Binding-site contacts:
Ligand atom C2' contacts residue VAL11 of chain 1.E at 3.3 Å (hydrophobic).
Ligand atom O3G contacts residue T8T1 of chain 1.TA at 2.9 Å (h-bond).
Ligand atom S1A contacts residue LYS10 of chain 1.E at 3.5 Å (salt-bridge).
Ligand atom O4' contacts residue ARG345 of chain 1.F at 3.0 Å (salt-bridge).
Ligand atom N3 contacts residue ARG345 of chain 1.F at 3.4 Å (salt-bridge).
Ligand atom O2A contacts residue T8T1 of chain 1.TA at 3.0 Å (h-bond).
Ligand atom C1' contacts residue VAL50 of chain 1.F at 3.5 Å (hydrophobic).
Ligand atom O2B contacts residue T8T1 of chain 1.TA at 2.9 Å (h-bond).
Ligand atom C8 contacts residue TYR49 of chain 1.F at 3.4 Å (hydrophobic).
Ligand atom C5' contacts residue T8T1 of chain 1.TA at 3.5 Å.
Ligand atom N7 contacts residue ARG39 of chain 1.E at 3.3 Å (salt-bridge).
Ligand atom O3G contacts residue MG1 of chain 1.NA at 2.1 Å.
Ligand atom C2 contacts residue ASP31 of chain 1.E at 3.5 Å.
Ligand atom PB contacts residue MG1 of chain 1.NA at 3.2 Å.
Ligand atom C3' contacts residue T8T1 of chain 1.TA at 3.4 Å.
Ligand atom PA contacts residue MG1 of chain 1.NA at 3.3 Å.
Ligand atom C6 contacts residue ARG345 of chain 1.F at 3.5 Å.
Ligand atom O1G contacts residue LYS10 of chain 1.E at 2.9 Å (salt-bridge).
Ligand atom O3' contacts residue T8T1 of chain 1.TA at 2.5 Å (h-bond).
Ligand atom C8 contacts residue VAL50 of chain 1.F at 3.4 Å (hydrophobic).
Ligand atom PG contacts residue LYS10 of chain 1.E at 3.5 Å.
Ligand atom N2 contacts residue LYS10 of chain 1.E at 3.5 Å.
Ligand atom O3A contacts residue VAL272 of chain 1.F at 3.4 Å.
Ligand atom S1A contacts residue ARG345 of chain 1.F at 3.4 Å (salt-bridge).
Ligand atom N2 contacts residue ASP31 of chain 1.E at 3.0 Å (salt-bridge).
Ligand atom PG contacts residue MG1 of chain 1.NA at 3.3 Å.
Ligand atom O3G contacts residue LYS10 of chain 1.E at 3.2 Å (salt-bridge).
Ligand atom O5' contacts residue ARG345 of chain 1.F at 3.0 Å (salt-bridge).
Ligand atom O3' contacts residue VAL11 of chain 1.E at 3.5 Å (h-bond).
Ligand atom O1B contacts residue LYS271 of chain 1.F at 3.5 Å.
Ligand atom C2 contacts residue ARG345 of chain 1.F at 3.4 Å.
Ligand atom O6 contacts residue ARG39 of chain 1.E at 3.2 Å (salt-bridge).
Ligand atom O2A contacts residue MG1 of chain 1.NA at 2.3 Å.
Ligand atom O3B contacts residue MG1 of chain 1.NA at 3.3 Å.
Ligand atom O2B contacts residue MG1 of chain 1.NA at 1.9 Å.
Ligand atom O2A contacts residue LYS10 of chain 1.E at 3.0 Å (salt-bridge).
Ligand atom C4 contacts residue ARG345 of chain 1.F at 3.4 Å.
Ligand atom N1 contacts residue ASP31 of chain 1.E at 2.7 Å (salt-bridge).
Ligand atom N7 contacts residue TYR49 of chain 1.F at 3.3 Å (h-bond).
Ligand atom O6 contacts residue GLN36 of chain 1.E at 3.0 Å (h-bond).

Sequence of chain 1.F:
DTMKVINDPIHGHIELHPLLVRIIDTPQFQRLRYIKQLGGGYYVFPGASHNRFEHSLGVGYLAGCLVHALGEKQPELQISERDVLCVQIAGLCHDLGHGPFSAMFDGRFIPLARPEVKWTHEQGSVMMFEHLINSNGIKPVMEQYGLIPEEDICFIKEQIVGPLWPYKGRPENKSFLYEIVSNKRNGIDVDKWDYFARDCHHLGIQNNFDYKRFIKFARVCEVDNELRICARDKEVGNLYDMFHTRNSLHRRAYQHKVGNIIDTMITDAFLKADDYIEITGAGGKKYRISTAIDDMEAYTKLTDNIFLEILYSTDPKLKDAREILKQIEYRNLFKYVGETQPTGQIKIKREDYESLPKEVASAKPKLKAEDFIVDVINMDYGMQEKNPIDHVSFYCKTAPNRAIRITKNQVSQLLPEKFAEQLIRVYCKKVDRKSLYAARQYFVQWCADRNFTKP

This small molecule binds to this protein.
Small molecule (SMILES): Nc1nc(=O)c2ncn([C@H]3C[C@H](O)[C@@H](CO[P](=O)(S)OP(=O)(O)OP(=O)(O)O)O3)c2[nH]1

Sequence of chain 1.E:
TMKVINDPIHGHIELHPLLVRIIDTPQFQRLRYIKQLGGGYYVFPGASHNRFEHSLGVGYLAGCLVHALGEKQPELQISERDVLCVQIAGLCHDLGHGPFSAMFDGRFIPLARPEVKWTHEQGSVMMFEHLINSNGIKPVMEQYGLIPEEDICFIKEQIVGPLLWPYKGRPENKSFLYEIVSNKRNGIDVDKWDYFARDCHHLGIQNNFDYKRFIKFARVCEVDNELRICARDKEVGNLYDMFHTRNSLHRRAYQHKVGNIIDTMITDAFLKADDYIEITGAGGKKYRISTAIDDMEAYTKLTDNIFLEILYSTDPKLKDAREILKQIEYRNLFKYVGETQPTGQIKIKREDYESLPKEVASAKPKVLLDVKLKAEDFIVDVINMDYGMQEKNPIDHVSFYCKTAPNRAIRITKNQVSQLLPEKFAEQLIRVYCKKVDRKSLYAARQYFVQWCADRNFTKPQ

Sequence of chain 1.G:
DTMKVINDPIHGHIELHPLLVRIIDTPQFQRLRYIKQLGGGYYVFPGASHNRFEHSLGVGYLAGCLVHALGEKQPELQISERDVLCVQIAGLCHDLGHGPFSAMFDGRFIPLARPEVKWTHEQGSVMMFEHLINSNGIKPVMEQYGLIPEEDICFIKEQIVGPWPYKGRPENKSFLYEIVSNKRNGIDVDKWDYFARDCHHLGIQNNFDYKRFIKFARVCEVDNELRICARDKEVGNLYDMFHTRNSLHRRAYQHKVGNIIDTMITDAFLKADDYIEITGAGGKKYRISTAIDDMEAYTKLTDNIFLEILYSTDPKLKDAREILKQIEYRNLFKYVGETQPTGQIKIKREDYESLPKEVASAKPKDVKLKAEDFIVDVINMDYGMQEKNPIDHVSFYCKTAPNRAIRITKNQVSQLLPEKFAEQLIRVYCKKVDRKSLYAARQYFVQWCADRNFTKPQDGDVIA